Sequence of chain 2.C:
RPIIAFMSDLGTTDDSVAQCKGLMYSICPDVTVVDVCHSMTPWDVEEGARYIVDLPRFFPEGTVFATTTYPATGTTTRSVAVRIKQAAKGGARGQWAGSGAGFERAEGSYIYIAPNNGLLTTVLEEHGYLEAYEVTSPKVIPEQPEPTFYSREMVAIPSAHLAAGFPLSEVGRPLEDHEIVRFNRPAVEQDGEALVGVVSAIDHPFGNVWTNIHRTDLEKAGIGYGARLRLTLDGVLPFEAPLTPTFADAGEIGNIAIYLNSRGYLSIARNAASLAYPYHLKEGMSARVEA

Binding-site contacts:
Ligand atom O contacts residue SER269 of chain 2.C at 3.0 Å (h-bond).
Ligand atom CG contacts residue 5F11 of chain 2.G at 3.5 Å.
Ligand atom CB contacts residue LEU17 of chain 2.B at 4.0 Å (hydrophobic).
Ligand atom CA contacts residue SER23 of chain 2.B at 3.6 Å.
Ligand atom SD contacts residue PHE213 of chain 2.C at 3.8 Å.
Ligand atom C contacts residue TRP217 of chain 2.C at 3.7 Å (hydrophobic).
Ligand atom CE contacts residue PHE254 of chain 2.C at 3.9 Å (hydrophobic).
Ligand atom C contacts residue ASP210 of chain 2.C at 4.4 Å.
Ligand atom OXT contacts residue PHE156 of chain 2.B at 4.1 Å.
Ligand atom CE contacts residue ASP210 of chain 2.C at 3.7 Å.
Ligand atom O contacts residue SER23 of chain 2.B at 3.5 Å (h-bond).
Ligand atom OXT contacts residue TRP217 of chain 2.C at 4.1 Å.
Ligand atom C contacts residue SER23 of chain 2.B at 3.9 Å.
Ligand atom O contacts residue ARG270 of chain 2.C at 2.7 Å (salt-bridge).
Ligand atom CA contacts residue ASP21 of chain 2.B at 4.2 Å.
Ligand atom CE contacts residue THR155 of chain 2.B at 3.8 Å.
Ligand atom C contacts residue ARG270 of chain 2.C at 3.9 Å.
Ligand atom CB contacts residue PHE213 of chain 2.C at 4.3 Å (hydrophobic).
Ligand atom CG contacts residue PHE156 of chain 2.B at 3.9 Å (hydrophobic).
Ligand atom N contacts residue SER23 of chain 2.B at 2.9 Å (h-bond).
Ligand atom SD contacts residue THR155 of chain 2.B at 3.8 Å.
Ligand atom CE contacts residue ASN215 of chain 2.C at 4.3 Å.
Ligand atom CA contacts residue TRP217 of chain 2.C at 4.1 Å (hydrophobic).
Ligand atom N contacts residue ARG270 of chain 2.C at 4.3 Å.
Ligand atom O contacts residue ASP21 of chain 2.B at 4.0 Å.
Ligand atom SD contacts residue 5F11 of chain 2.G at 3.5 Å.
Ligand atom CE contacts residue 5F11 of chain 2.G at 4.4 Å.
Ligand atom CG contacts residue THR155 of chain 2.B at 3.9 Å.
Ligand atom N contacts residue ASP21 of chain 2.B at 2.9 Å (salt-bridge).
Ligand atom N contacts residue HIS211 of chain 2.C at 4.4 Å.
Ligand atom N contacts residue ASP210 of chain 2.C at 2.9 Å (salt-bridge).
Ligand atom CG contacts residue LEU17 of chain 2.B at 4.2 Å (hydrophobic).
Ligand atom C contacts residue PHE156 of chain 2.B at 4.4 Å (hydrophobic).
Ligand atom CB contacts residue PHE156 of chain 2.B at 4.2 Å (hydrophobic).
Ligand atom OXT contacts residue SER269 of chain 2.C at 2.5 Å (h-bond).
Ligand atom CA contacts residue ASP210 of chain 2.C at 3.6 Å.
Ligand atom O contacts residue TRP217 of chain 2.C at 3.5 Å.
Ligand atom N contacts residue TRP217 of chain 2.C at 4.1 Å.
Ligand atom CB contacts residue SER23 of chain 2.B at 3.7 Å.
Ligand atom C contacts residue SER269 of chain 2.C at 3.2 Å.

Sequence of chain 2.B:
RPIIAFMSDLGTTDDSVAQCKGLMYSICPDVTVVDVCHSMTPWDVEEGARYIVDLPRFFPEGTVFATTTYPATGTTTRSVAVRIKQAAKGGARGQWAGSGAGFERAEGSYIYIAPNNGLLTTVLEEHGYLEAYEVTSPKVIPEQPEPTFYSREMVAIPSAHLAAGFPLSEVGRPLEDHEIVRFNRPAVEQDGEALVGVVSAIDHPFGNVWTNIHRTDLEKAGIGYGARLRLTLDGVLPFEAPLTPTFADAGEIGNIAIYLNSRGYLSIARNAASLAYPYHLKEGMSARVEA

The protein below binds the small molecule below.
Small molecule (SMILES): CSCC[C@H](N)C(=O)O